Binding-site contacts:
Ligand atom O7 contacts residue ASN616 of chain 1.D at 3.4 Å (h-bond).
Ligand atom C1 contacts residue ASN616 of chain 1.D at 1.4 Å.
Ligand atom C2 contacts residue ASN616 of chain 1.D at 2.5 Å.
Ligand atom C3 contacts residue ASN616 of chain 1.D at 3.8 Å.
Ligand atom C4 contacts residue ASN616 of chain 1.D at 4.2 Å.
Ligand atom C5 contacts residue ASN616 of chain 1.D at 3.6 Å.
Ligand atom C7 contacts residue ASN616 of chain 1.D at 3.5 Å.
Ligand atom O5 contacts residue ASN616 of chain 1.D at 2.3 Å (h-bond).
Ligand atom N2 contacts residue ASN616 of chain 1.D at 2.9 Å (h-bond).

Sequence of chain 1.D:
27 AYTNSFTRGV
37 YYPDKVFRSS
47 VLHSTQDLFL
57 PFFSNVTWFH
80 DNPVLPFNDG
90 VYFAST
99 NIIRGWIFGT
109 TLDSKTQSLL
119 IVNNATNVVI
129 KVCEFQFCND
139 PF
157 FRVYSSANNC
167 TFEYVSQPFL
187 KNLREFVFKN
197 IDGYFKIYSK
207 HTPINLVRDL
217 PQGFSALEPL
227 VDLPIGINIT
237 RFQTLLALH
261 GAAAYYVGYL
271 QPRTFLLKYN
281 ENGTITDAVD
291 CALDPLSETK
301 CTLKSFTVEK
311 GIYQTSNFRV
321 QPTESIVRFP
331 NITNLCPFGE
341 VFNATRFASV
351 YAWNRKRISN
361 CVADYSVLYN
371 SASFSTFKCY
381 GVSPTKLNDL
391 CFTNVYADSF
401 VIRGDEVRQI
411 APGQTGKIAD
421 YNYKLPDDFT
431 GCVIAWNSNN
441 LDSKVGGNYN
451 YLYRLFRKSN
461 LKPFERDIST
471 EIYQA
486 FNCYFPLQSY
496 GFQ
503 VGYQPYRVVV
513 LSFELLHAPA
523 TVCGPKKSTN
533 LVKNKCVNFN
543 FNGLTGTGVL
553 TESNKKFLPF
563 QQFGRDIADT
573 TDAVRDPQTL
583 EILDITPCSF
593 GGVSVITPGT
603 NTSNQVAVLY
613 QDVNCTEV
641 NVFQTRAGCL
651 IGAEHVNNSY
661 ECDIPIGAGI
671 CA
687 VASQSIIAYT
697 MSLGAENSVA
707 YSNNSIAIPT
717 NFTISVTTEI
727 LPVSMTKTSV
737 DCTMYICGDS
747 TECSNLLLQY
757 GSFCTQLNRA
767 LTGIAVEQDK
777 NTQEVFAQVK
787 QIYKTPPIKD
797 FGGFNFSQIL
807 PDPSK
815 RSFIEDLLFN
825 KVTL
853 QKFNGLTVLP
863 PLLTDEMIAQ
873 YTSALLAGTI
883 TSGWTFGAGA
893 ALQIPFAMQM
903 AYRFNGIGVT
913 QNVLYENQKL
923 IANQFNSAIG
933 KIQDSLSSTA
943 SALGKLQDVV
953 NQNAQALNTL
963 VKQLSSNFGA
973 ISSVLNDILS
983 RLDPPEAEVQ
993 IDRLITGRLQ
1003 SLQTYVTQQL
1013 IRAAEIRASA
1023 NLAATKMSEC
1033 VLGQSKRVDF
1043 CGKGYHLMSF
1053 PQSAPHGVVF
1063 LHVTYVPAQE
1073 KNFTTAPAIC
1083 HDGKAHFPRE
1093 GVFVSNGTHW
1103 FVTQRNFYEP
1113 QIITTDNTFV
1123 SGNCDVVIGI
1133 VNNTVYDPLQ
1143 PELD

This small molecule binds to this protein.
Small molecule (SMILES): CC(=O)N[C@@H]1[C@@H](O)[C@H](O)[C@@H](CO)O[C@H]1O